Sequence of chain 13.B:
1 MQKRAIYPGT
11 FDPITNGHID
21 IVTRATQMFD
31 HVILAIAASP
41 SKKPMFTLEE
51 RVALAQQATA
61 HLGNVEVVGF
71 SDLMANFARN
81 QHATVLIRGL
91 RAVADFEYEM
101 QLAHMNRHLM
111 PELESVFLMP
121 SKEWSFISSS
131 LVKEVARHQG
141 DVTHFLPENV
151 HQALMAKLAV

Binding-site contacts:
Ligand atom C15 contacts residue PHE70 of chain 2.B at 3.8 Å (hydrophobic).
Ligand atom CL contacts residue PRO8 of chain 2.B at 3.8 Å.
Ligand atom N23 contacts residue PHE70 of chain 2.B at 3.9 Å.
Ligand atom N6 contacts residue LEU73 of chain 2.B at 3.7 Å.
Ligand atom N23 contacts residue SER39 of chain 2.B at 2.9 Å (h-bond).
Ligand atom C13 contacts residue HIS138 of chain 13.B at 3.9 Å.
Ligand atom CL contacts residue MET74 of chain 2.B at 3.6 Å.
Ligand atom C14 contacts residue ASP72 of chain 2.B at 3.2 Å.
Ligand atom C10 contacts residue ASN106 of chain 2.B at 3.8 Å.
Ligand atom C19 contacts residue ALA37 of chain 2.B at 3.6 Å (hydrophobic).
Ligand atom C15 contacts residue ALA37 of chain 2.B at 3.8 Å (hydrophobic).
Ligand atom C13 contacts residue ASP72 of chain 2.B at 3.8 Å.
Ligand atom N9 contacts residue MET74 of chain 2.B at 3.0 Å (h-bond).
Ligand atom C10 contacts residue LEU102 of chain 2.B at 3.5 Å (hydrophobic).
Ligand atom C17 contacts residue PHE70 of chain 2.B at 3.7 Å (hydrophobic).
Ligand atom C8 contacts residue ASP72 of chain 2.B at 3.9 Å.
Ligand atom C20 contacts residue THR10 of chain 2.B at 3.8 Å.
Ligand atom C2 contacts residue LEU102 of chain 2.B at 3.8 Å (hydrophobic).
Ligand atom C14 contacts residue SER71 of chain 2.B at 3.6 Å.
Ligand atom C21 contacts residue ALA37 of chain 2.B at 3.7 Å (hydrophobic).
Ligand atom N23 contacts residue ALA37 of chain 2.B at 3.7 Å.
Ligand atom C10 contacts residue VAL135 of chain 13.B at 3.8 Å (hydrophobic).
Ligand atom C16 contacts residue ALA37 of chain 2.B at 3.9 Å (hydrophobic).
Ligand atom CL contacts residue GLY9 of chain 2.B at 3.4 Å.
Ligand atom N23 contacts residue ALA38 of chain 2.B at 3.5 Å (h-bond).
Ligand atom N6 contacts residue MET74 of chain 2.B at 4.0 Å.
Ligand atom N9 contacts residue LEU73 of chain 2.B at 3.5 Å.
Ligand atom C20 contacts residue ALA37 of chain 2.B at 3.6 Å (hydrophobic).
Ligand atom C18 contacts residue ALA37 of chain 2.B at 3.7 Å (hydrophobic).
Ligand atom C17 contacts residue ALA37 of chain 2.B at 3.9 Å (hydrophobic).
Ligand atom C8 contacts residue MET74 of chain 2.B at 3.9 Å (hydrophobic).
Ligand atom C19 contacts residue THR10 of chain 2.B at 3.7 Å.
Ligand atom C14 contacts residue PHE70 of chain 2.B at 3.8 Å (hydrophobic).
Ligand atom N23 contacts residue PRO40 of chain 2.B at 3.8 Å.
Ligand atom C5 contacts residue MET74 of chain 2.B at 3.7 Å (hydrophobic).
Ligand atom C10 contacts residue MET105 of chain 2.B at 3.7 Å (hydrophobic).
Ligand atom C5 contacts residue LEU73 of chain 2.B at 3.9 Å (hydrophobic).
Ligand atom C1 contacts residue LEU102 of chain 2.B at 3.7 Å (hydrophobic).
Ligand atom N12 contacts residue ASP72 of chain 2.B at 3.0 Å (salt-bridge).
Ligand atom C15 contacts residue SER71 of chain 2.B at 3.8 Å.

The protein below binds the small molecule below.
Small molecule (SMILES): CC1=Nc2nc(N[C@H](CC#N)c3cccc(Cl)c3)nn2C(=O)C1

Sequence of chain 2.B:
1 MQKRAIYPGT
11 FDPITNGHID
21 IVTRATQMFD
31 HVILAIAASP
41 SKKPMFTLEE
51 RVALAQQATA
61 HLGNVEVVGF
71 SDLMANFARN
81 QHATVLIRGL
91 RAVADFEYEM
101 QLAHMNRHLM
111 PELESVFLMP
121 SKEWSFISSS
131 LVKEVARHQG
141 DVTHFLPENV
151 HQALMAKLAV